The protein below binds the small molecule below.
Small molecule (SMILES): CC(=O)N[C@H]1[C@H](O[C@H]2[C@H](O[C@@H]3O[C@@H](C)[C@@H](O)[C@@H](O)[C@@H]3O)[C@@H](NC(C)=O)CO[C@@H]2CO)O[C@H](CO)[C@@H](O[C@@H]2O[C@H](CO[C@H]3O[C@H](CO)[C@@H](O)[C@H](O)[C@@H]3O)[C@@H](O)[C@H](O[C@H]3O[C@H](CO)[C@@H](O)[C@H](O)[C@@H]3O)[C@@H]2O[C@@H]2OC[C@@H](O)[C@H](O)[C@H]2O)[C@@H]1O

Binding-site contacts:
Ligand atom O6 contacts residue THR292 of chain 1.A at 4.5 Å.
Ligand atom O2 contacts residue GLN295 of chain 1.A at 3.6 Å.
Ligand atom C6 contacts residue GLN295 of chain 1.A at 4.0 Å.
Ligand atom C3 contacts residue ASN290 of chain 1.A at 3.7 Å.
Ligand atom O7 contacts residue ASN290 of chain 1.A at 3.8 Å.
Ligand atom O6 contacts residue GLN295 of chain 1.A at 3.1 Å (h-bond).
Ligand atom O5 contacts residue ASN290 of chain 1.A at 2.3 Å (h-bond).
Ligand atom C6 contacts residue GLN295 of chain 1.A at 3.6 Å.
Ligand atom C2 contacts residue THR292 of chain 1.A at 3.9 Å.
Ligand atom C7 contacts residue ASN290 of chain 1.A at 3.4 Å.
Ligand atom C6 contacts residue ILE298 of chain 1.A at 3.8 Å (hydrophobic).
Ligand atom O6 contacts residue GLN295 of chain 1.A at 2.6 Å (h-bond).
Ligand atom O6 contacts residue ILE298 of chain 1.A at 4.0 Å.
Ligand atom C8 contacts residue ASN290 of chain 1.A at 4.4 Å.
Ligand atom O3 contacts residue GLN295 of chain 1.A at 3.0 Å (h-bond).
Ligand atom C1 contacts residue ASN290 of chain 1.A at 1.4 Å.
Ligand atom C3 contacts residue GLN295 of chain 1.A at 3.6 Å.
Ligand atom C4 contacts residue ASN290 of chain 1.A at 4.1 Å.
Ligand atom O5 contacts residue THR292 of chain 1.A at 3.7 Å.
Ligand atom C2 contacts residue ASN290 of chain 1.A at 2.3 Å.
Ligand atom C1 contacts residue THR292 of chain 1.A at 3.9 Å.
Ligand atom O6 contacts residue ILE298 of chain 1.A at 4.4 Å.
Ligand atom O7 contacts residue THR292 of chain 1.A at 4.3 Å.
Ligand atom C6 contacts residue THR292 of chain 1.A at 4.2 Å.
Ligand atom N2 contacts residue ASN290 of chain 1.A at 2.8 Å (h-bond).
Ligand atom C5 contacts residue ASN290 of chain 1.A at 3.6 Å.

Sequence of chain 1.A:
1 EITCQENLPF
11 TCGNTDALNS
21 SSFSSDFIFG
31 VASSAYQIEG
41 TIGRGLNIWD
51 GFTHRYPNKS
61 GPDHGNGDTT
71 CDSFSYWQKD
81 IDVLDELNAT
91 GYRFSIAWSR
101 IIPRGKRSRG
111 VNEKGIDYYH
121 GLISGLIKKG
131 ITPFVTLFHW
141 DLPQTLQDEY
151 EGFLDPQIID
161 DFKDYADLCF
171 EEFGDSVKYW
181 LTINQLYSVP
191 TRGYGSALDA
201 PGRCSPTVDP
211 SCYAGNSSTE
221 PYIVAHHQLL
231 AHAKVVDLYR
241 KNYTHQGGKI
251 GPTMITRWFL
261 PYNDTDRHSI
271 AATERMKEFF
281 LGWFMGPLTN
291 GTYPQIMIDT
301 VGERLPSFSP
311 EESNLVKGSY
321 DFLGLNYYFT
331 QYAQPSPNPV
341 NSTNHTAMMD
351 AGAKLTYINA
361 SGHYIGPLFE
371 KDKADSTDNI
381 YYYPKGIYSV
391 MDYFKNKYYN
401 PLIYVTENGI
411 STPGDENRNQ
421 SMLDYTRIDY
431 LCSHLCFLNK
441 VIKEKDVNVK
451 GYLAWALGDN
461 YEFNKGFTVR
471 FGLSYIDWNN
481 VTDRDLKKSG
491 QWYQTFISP